Binding-site contacts:
Ligand atom C5 contacts residue ARG119 of chain 1.A at 4.2 Å.
Ligand atom O5 contacts residue ASN116 of chain 1.A at 2.3 Å (h-bond).
Ligand atom C8 contacts residue GLU127 of chain 1.A at 4.0 Å.
Ligand atom O7 contacts residue LEU29 of chain 1.A at 3.5 Å.
Ligand atom C1 contacts residue TYR110 of chain 1.A at 3.9 Å (hydrophobic).
Ligand atom N2 contacts residue TYR110 of chain 1.A at 3.9 Å.
Ligand atom C1 contacts residue ARG119 of chain 1.A at 4.4 Å.
Ligand atom C7 contacts residue TYR110 of chain 1.A at 3.9 Å (hydrophobic).
Ligand atom O5 contacts residue SER118 of chain 1.A at 3.8 Å.
Ligand atom C8 contacts residue PRO128 of chain 1.A at 3.7 Å (hydrophobic).
Ligand atom O5 contacts residue ARG119 of chain 1.A at 3.6 Å (salt-bridge).
Ligand atom O7 contacts residue LYS28 of chain 1.A at 4.4 Å.
Ligand atom C5 contacts residue SER118 of chain 1.A at 3.7 Å.
Ligand atom C5 contacts residue ASN116 of chain 1.A at 3.6 Å.
Ligand atom C7 contacts residue LEU29 of chain 1.A at 3.9 Å (hydrophobic).
Ligand atom C8 contacts residue ILE66 of chain 1.A at 3.7 Å (hydrophobic).
Ligand atom O6 contacts residue ARG119 of chain 1.A at 3.7 Å.
Ligand atom C1 contacts residue ASN116 of chain 1.A at 1.4 Å.
Ligand atom C6 contacts residue SER118 of chain 1.A at 3.8 Å.
Ligand atom C2 contacts residue ASN116 of chain 1.A at 2.4 Å.
Ligand atom O7 contacts residue TYR110 of chain 1.A at 4.5 Å.
Ligand atom C8 contacts residue TYR110 of chain 1.A at 3.9 Å (hydrophobic).
Ligand atom C8 contacts residue LYS28 of chain 1.A at 4.0 Å.
Ligand atom C3 contacts residue LEU29 of chain 1.A at 4.1 Å (hydrophobic).
Ligand atom C4 contacts residue ASN116 of chain 1.A at 4.2 Å.
Ligand atom C8 contacts residue LEU29 of chain 1.A at 4.3 Å (hydrophobic).
Ligand atom O7 contacts residue ILE111 of chain 1.A at 3.8 Å.
Ligand atom C7 contacts residue ASN116 of chain 1.A at 3.7 Å.
Ligand atom C8 contacts residue ILE111 of chain 1.A at 4.2 Å (hydrophobic).
Ligand atom C1 contacts residue SER118 of chain 1.A at 4.1 Å.
Ligand atom C8 contacts residue ILE67 of chain 1.A at 4.4 Å (hydrophobic).
Ligand atom N2 contacts residue ASN116 of chain 1.A at 2.9 Å (h-bond).
Ligand atom O7 contacts residue ASN116 of chain 1.A at 3.9 Å.
Ligand atom C5 contacts residue LEU29 of chain 1.A at 4.0 Å (hydrophobic).
Ligand atom C6 contacts residue ARG119 of chain 1.A at 3.7 Å.
Ligand atom C7 contacts residue ILE111 of chain 1.A at 4.2 Å (hydrophobic).
Ligand atom C4 contacts residue LEU29 of chain 1.A at 4.3 Å (hydrophobic).
Ligand atom C3 contacts residue ASN116 of chain 1.A at 3.8 Å.
Ligand atom O4 contacts residue LEU29 of chain 1.A at 3.9 Å.

Sequence of chain 1.A:
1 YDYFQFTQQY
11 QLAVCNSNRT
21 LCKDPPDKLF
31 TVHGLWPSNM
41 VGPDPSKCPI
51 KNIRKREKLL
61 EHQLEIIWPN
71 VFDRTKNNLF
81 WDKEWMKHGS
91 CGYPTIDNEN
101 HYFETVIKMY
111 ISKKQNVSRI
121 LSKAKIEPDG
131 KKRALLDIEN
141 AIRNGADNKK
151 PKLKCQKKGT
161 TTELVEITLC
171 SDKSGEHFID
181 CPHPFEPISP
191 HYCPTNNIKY

A small-molecule ligand and the protein it binds are described below.
Small molecule (SMILES): CC(=O)N[C@H]1[C@H](O[C@H]2[C@H](O)[C@@H](NC(C)=O)CO[C@@H]2CO)O[C@H](CO)[C@@H](O[C@@H]2O[C@H](CO)[C@@H](O)[C@H](O[C@H]3O[C@H](CO)[C@@H](O)[C@H](O)[C@@H]3O)[C@@H]2O[C@@H]2OC[C@@H](O)[C@H](O)[C@H]2O)[C@@H]1O